This protein binds this small molecule.
Small molecule (SMILES): CC(C)C[C@H](NC(=O)c1ccccc1)C(=O)O

Sequence of chain 1.G:
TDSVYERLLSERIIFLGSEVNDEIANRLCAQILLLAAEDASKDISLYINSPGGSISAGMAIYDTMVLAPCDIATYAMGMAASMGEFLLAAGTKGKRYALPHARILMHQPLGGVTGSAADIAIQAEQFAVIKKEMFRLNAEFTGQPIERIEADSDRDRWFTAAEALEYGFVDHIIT

Sequence of chain 1.F:
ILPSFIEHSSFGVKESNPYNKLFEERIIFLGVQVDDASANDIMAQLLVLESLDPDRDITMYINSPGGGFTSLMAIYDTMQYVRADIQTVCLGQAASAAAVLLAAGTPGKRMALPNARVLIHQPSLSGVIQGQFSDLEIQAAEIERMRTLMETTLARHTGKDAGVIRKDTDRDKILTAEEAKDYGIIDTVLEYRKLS

Binding-site contacts:
Ligand atom C1 contacts residue PHE135 of chain 1.F at 4.1 Å (hydrophobic).
Ligand atom C5 contacts residue PHE135 of chain 1.F at 3.9 Å (hydrophobic).
Ligand atom N contacts residue ILE65 of chain 1.G at 4.1 Å.
Ligand atom CA contacts residue LEU1 of chain 1.FA at 2.4 Å (hydrophobic).
Ligand atom CA contacts residue GLY63 of chain 1.G at 3.3 Å.
Ligand atom C6 contacts residue PHE135 of chain 1.F at 4.1 Å (hydrophobic).
Ligand atom C contacts residue ILE65 of chain 1.G at 3.7 Å (hydrophobic).
Ligand atom C2 contacts residue PHE135 of chain 1.F at 4.0 Å (hydrophobic).
Ligand atom O1 contacts residue ILE65 of chain 1.G at 2.9 Å (h-bond).
Ligand atom C7 contacts residue PRO119 of chain 1.G at 4.3 Å (hydrophobic).
Ligand atom CA contacts residue LEU120 of chain 1.G at 3.6 Å (hydrophobic).
Ligand atom N contacts residue LEU120 of chain 1.G at 2.9 Å (h-bond).
Ligand atom C4 contacts residue PHE137 of chain 1.G at 4.1 Å (hydrophobic).
Ligand atom C7 contacts residue ILE65 of chain 1.G at 4.0 Å (hydrophobic).
Ligand atom C2 contacts residue LEU120 of chain 1.G at 3.5 Å (hydrophobic).
Ligand atom CD2 contacts residue LEU120 of chain 1.G at 4.1 Å (hydrophobic).
Ligand atom CB contacts residue LEU1 of chain 1.FA at 3.2 Å (hydrophobic).
Ligand atom O1 contacts residue SER64 of chain 1.G at 3.9 Å.
Ligand atom CB contacts residue LEU120 of chain 1.G at 3.5 Å (hydrophobic).
Ligand atom C2 contacts residue GLY121 of chain 1.G at 4.1 Å.
Ligand atom CD1 contacts residue SER64 of chain 1.G at 3.6 Å.
Ligand atom C3 contacts residue GLY121 of chain 1.G at 4.3 Å.
Ligand atom C contacts residue LEU120 of chain 1.G at 3.8 Å (hydrophobic).
Ligand atom N contacts residue LEU1 of chain 1.FA at 3.5 Å (h-bond).
Ligand atom C contacts residue LEU1 of chain 1.FA at 4.3 Å (hydrophobic).
Ligand atom C4 contacts residue PHE135 of chain 1.F at 3.8 Å (hydrophobic).
Ligand atom O contacts residue LEU120 of chain 1.G at 2.6 Å (h-bond).
Ligand atom CG contacts residue GLY63 of chain 1.G at 4.0 Å.
Ligand atom O contacts residue PRO119 of chain 1.G at 3.2 Å.
Ligand atom CD1 contacts residue GLY63 of chain 1.G at 4.1 Å.
Ligand atom CB contacts residue GLY63 of chain 1.G at 3.7 Å.
Ligand atom CA contacts residue ILE65 of chain 1.G at 4.2 Å (hydrophobic).
Ligand atom C7 contacts residue LEU120 of chain 1.G at 3.8 Å (hydrophobic).
Ligand atom C7 contacts residue GLY63 of chain 1.G at 3.6 Å.
Ligand atom C6 contacts residue ILE65 of chain 1.G at 4.0 Å (hydrophobic).
Ligand atom C3 contacts residue PHE135 of chain 1.F at 3.8 Å (hydrophobic).
Ligand atom O contacts residue LEU1 of chain 1.FA at 2.2 Å (h-bond).
Ligand atom C1 contacts residue LEU120 of chain 1.G at 4.0 Å (hydrophobic).
Ligand atom C3 contacts residue PHE137 of chain 1.G at 4.0 Å (hydrophobic).
Ligand atom C7 contacts residue LEU1 of chain 1.FA at 1.3 Å (hydrophobic).